Sequence of chain 1.A:
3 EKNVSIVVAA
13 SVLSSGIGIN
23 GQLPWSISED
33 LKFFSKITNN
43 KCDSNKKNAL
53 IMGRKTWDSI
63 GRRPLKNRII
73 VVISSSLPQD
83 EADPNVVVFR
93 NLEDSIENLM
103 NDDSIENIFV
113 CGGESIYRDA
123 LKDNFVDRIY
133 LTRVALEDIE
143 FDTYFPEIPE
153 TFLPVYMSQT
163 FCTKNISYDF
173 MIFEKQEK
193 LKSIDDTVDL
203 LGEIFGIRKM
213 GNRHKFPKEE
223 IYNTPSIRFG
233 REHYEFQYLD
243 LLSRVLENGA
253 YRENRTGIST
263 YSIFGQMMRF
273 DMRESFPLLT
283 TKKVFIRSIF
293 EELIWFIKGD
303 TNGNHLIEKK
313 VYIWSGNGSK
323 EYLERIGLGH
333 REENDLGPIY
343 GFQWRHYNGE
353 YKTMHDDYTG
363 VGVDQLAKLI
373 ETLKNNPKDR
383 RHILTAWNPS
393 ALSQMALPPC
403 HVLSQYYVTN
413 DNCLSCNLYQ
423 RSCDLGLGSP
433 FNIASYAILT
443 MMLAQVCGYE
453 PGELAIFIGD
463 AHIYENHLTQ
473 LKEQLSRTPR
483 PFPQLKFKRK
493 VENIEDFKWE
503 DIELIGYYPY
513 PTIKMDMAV

This small molecule binds to this protein.
Small molecule (SMILES): Nc1nc(=O)c2c([nH]1)NCC(CNc1ccc(C(=O)N[C@@H](CCC(=O)O)C(=O)O)cc1)=N2

Binding-site contacts:
Ligand atom O1 contacts residue ARG70 of chain 1.A at 3.1 Å (salt-bridge).
Ligand atom C6 contacts residue NDP1 of chain 1.I at 3.3 Å.
Ligand atom CT contacts residue ARG70 of chain 1.A at 3.6 Å.
Ligand atom C12 contacts residue LEU33 of chain 1.A at 3.7 Å (hydrophobic).
Ligand atom NA2 contacts residue ALA11 of chain 1.A at 3.5 Å.
Ligand atom C4A contacts residue NDP1 of chain 1.I at 3.5 Å.
Ligand atom C9 contacts residue NDP1 of chain 1.I at 3.6 Å.
Ligand atom C14 contacts residue ILE62 of chain 1.A at 3.8 Å (hydrophobic).
Ligand atom N1 contacts residue PHE36 of chain 1.A at 3.7 Å.
Ligand atom C7 contacts residue NDP1 of chain 1.I at 3.3 Å.
Ligand atom C4 contacts residue ASP32 of chain 1.A at 3.2 Å.
Ligand atom NA2 contacts residue VAL10 of chain 1.A at 3.6 Å.
Ligand atom C16 contacts residue PHE36 of chain 1.A at 3.7 Å (hydrophobic).
Ligand atom N8 contacts residue NDP1 of chain 1.I at 3.6 Å.
Ligand atom O2 contacts residue ARG70 of chain 1.A at 2.7 Å (salt-bridge).
Ligand atom OE2 contacts residue LYS34 of chain 1.A at 3.8 Å.
Ligand atom C7 contacts residue CYS113 of chain 1.A at 3.1 Å (hydrophobic).
Ligand atom CG contacts residue LEU33 of chain 1.A at 3.8 Å (hydrophobic).
Ligand atom C8A contacts residue NDP1 of chain 1.I at 3.3 Å.
Ligand atom N3 contacts residue ASP32 of chain 1.A at 2.3 Å (salt-bridge).
Ligand atom N8 contacts residue PHE36 of chain 1.A at 3.4 Å.
Ligand atom C7 contacts residue PHE36 of chain 1.A at 3.6 Å (hydrophobic).
Ligand atom O2 contacts residue SER37 of chain 1.A at 3.4 Å.
Ligand atom C2 contacts residue ASP32 of chain 1.A at 3.1 Å.
Ligand atom O1 contacts residue SER37 of chain 1.A at 3.5 Å (h-bond).
Ligand atom C2 contacts residue ALA11 of chain 1.A at 3.5 Å (hydrophobic).
Ligand atom O4 contacts residue LEU33 of chain 1.A at 3.2 Å.
Ligand atom O4 contacts residue LEU25 of chain 1.A at 3.4 Å.
Ligand atom OE2 contacts residue LEU33 of chain 1.A at 3.8 Å.
Ligand atom NA2 contacts residue ASP32 of chain 1.A at 2.7 Å (salt-bridge).
Ligand atom O2 contacts residue PHE36 of chain 1.A at 3.5 Å.
Ligand atom CT contacts residue SER37 of chain 1.A at 3.5 Å.
Ligand atom N1 contacts residue VAL10 of chain 1.A at 3.7 Å.
Ligand atom C8A contacts residue PHE36 of chain 1.A at 3.5 Å (hydrophobic).
Ligand atom NA2 contacts residue THR134 of chain 1.A at 3.2 Å (h-bond).
Ligand atom O4 contacts residue ASP32 of chain 1.A at 3.3 Å (salt-bridge).
Ligand atom N1 contacts residue ALA11 of chain 1.A at 3.8 Å.
Ligand atom N3 contacts residue ALA11 of chain 1.A at 3.5 Å.
Ligand atom N8 contacts residue VAL9 of chain 1.A at 3.7 Å.
Ligand atom N1 contacts residue NDP1 of chain 1.I at 3.5 Å (h-bond).